Binding-site contacts:
Ligand atom O7 contacts residue ASN67 of chain 3.E at 4.1 Å.
Ligand atom C7 contacts residue ASN67 of chain 3.E at 3.6 Å.
Ligand atom C5 contacts residue ASN67 of chain 3.E at 3.6 Å.
Ligand atom C3 contacts residue ASP66 of chain 3.G at 4.3 Å.
Ligand atom C1 contacts residue GLN65 of chain 3.G at 3.7 Å.
Ligand atom O3 contacts residue ASN67 of chain 3.E at 4.4 Å.
Ligand atom C4 contacts residue ASP66 of chain 3.G at 3.8 Å.
Ligand atom N2 contacts residue ASN67 of chain 3.E at 3.1 Å (h-bond).
Ligand atom C5 contacts residue TYR60 of chain 3.G at 4.2 Å (hydrophobic).
Ligand atom C1 contacts residue ASN67 of chain 3.E at 1.4 Å.
Ligand atom C8 contacts residue ASN67 of chain 3.E at 3.6 Å.
Ligand atom O7 contacts residue ARG89 of chain 3.E at 4.0 Å.
Ligand atom O6 contacts residue GLN65 of chain 3.G at 4.2 Å.
Ligand atom C6 contacts residue ASP66 of chain 3.G at 4.2 Å.
Ligand atom C3 contacts residue GLN65 of chain 3.G at 4.1 Å.
Ligand atom O5 contacts residue GLN65 of chain 3.G at 3.9 Å.
Ligand atom C2 contacts residue GLN65 of chain 3.G at 3.4 Å.
Ligand atom O3 contacts residue GLN65 of chain 3.G at 3.2 Å.
Ligand atom C2 contacts residue ASN67 of chain 3.E at 2.5 Å.
Ligand atom C3 contacts residue ASN67 of chain 3.E at 3.8 Å.
Ligand atom O3 contacts residue ASP66 of chain 3.G at 3.8 Å.
Ligand atom O5 contacts residue ASN67 of chain 3.E at 2.4 Å (h-bond).
Ligand atom O5 contacts residue TYR60 of chain 3.G at 3.5 Å.
Ligand atom O4 contacts residue ASP66 of chain 3.G at 4.2 Å.
Ligand atom N2 contacts residue GLN65 of chain 3.G at 4.4 Å.
Ligand atom O7 contacts residue MET118 of chain 3.E at 3.9 Å.
Ligand atom C6 contacts residue TYR60 of chain 3.G at 3.8 Å (hydrophobic).
Ligand atom C4 contacts residue ASN67 of chain 3.E at 4.2 Å.
Ligand atom O6 contacts residue ASP66 of chain 3.G at 2.8 Å (salt-bridge).
Ligand atom C8 contacts residue GLN65 of chain 3.G at 3.5 Å.
Ligand atom C6 contacts residue GLN65 of chain 3.G at 4.1 Å.

Sequence of chain 3.E:
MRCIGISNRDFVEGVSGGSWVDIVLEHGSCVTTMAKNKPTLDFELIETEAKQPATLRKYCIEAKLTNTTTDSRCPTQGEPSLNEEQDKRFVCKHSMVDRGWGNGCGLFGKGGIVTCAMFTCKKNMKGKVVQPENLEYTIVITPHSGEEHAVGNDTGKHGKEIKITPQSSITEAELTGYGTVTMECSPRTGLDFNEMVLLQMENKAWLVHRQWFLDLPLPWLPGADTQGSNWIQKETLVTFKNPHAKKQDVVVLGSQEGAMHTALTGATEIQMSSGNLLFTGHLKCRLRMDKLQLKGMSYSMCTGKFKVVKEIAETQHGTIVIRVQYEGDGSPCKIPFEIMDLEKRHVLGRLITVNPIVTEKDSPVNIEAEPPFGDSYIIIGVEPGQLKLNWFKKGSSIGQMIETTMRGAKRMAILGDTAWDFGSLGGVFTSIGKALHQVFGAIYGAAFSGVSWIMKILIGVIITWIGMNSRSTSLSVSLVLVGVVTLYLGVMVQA

A small-molecule ligand and the protein it binds are described below.
Small molecule (SMILES): CC(=O)N[C@@H]1[C@@H](O)[C@H](O)[C@@H](CO)O[C@H]1O

Sequence of chain 3.G:
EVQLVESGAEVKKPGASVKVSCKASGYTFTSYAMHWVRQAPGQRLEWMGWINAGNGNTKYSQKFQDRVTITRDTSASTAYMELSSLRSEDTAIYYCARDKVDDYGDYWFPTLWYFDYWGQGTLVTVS